Sequence of chain 1.B:
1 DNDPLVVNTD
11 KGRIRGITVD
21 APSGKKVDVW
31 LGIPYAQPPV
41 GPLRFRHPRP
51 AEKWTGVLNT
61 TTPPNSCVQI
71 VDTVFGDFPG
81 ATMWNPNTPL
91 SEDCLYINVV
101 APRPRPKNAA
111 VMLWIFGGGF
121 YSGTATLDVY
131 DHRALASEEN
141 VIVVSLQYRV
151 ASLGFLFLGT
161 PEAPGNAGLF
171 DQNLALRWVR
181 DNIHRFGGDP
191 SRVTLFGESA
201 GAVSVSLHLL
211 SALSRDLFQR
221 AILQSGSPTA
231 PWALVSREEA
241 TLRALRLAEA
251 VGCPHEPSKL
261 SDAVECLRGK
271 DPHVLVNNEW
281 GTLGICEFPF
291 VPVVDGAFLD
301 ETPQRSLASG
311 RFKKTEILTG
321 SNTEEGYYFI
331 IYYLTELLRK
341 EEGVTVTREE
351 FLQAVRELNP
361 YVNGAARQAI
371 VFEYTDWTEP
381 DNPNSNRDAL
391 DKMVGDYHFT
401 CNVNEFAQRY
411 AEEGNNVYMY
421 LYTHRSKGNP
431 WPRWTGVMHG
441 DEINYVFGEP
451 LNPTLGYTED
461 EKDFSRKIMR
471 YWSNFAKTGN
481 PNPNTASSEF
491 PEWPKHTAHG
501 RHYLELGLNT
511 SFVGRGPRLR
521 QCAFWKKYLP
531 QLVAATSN

This small molecule binds to this protein.
Small molecule (SMILES): CC(=O)N[C@@H]1[C@@H](O)[C@H](O)[C@@H](CO)O[C@H]1O

Binding-site contacts:
Ligand atom C4 contacts residue ASN509 of chain 1.B at 4.2 Å.
Ligand atom O5 contacts residue ASN509 of chain 1.B at 2.6 Å (h-bond).
Ligand atom C1 contacts residue ASN509 of chain 1.B at 1.4 Å.
Ligand atom C7 contacts residue ASN509 of chain 1.B at 3.5 Å.
Ligand atom O7 contacts residue ASN509 of chain 1.B at 3.8 Å.
Ligand atom C5 contacts residue ASN509 of chain 1.B at 3.8 Å.
Ligand atom C2 contacts residue ASN509 of chain 1.B at 2.1 Å.
Ligand atom C3 contacts residue ASN509 of chain 1.B at 3.5 Å.
Ligand atom O3 contacts residue ASN509 of chain 1.B at 3.9 Å.
Ligand atom N2 contacts residue ASN509 of chain 1.B at 2.8 Å (h-bond).
Ligand atom C8 contacts residue ASN509 of chain 1.B at 4.1 Å.